This small molecule binds to this protein.
Small molecule (SMILES): C=CC1=C(C)/C(=C/c2[nH]c(/C=C3\N=C(/C=C4\NC(=O)C(C)=C4C=C)C(C)=C3CCC(=O)O)c(CCC(=O)O)c2C)NC1=O

Sequence of chain 1.A:
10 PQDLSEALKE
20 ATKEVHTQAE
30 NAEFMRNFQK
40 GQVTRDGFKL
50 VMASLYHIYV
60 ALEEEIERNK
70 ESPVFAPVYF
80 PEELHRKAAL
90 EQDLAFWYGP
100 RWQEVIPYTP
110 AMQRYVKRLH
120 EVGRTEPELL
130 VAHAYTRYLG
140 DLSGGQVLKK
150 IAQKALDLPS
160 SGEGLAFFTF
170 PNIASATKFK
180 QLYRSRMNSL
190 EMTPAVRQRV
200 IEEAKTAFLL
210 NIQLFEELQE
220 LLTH

Binding-site contacts:
Ligand atom CMB contacts residue PHE207 of chain 1.A at 3.2 Å (hydrophobic).
Ligand atom OB contacts residue ARG136 of chain 1.A at 2.9 Å (salt-bridge).
Ligand atom CMC contacts residue ASN210 of chain 1.A at 2.9 Å.
Ligand atom NB contacts residue ARG136 of chain 1.A at 3.5 Å (salt-bridge).
Ligand atom CAB contacts residue ARG136 of chain 1.A at 3.1 Å.
Ligand atom O1A contacts residue LEU147 of chain 1.A at 3.2 Å.
Ligand atom O2D contacts residue PHE166 of chain 1.A at 2.6 Å.
Ligand atom CMC contacts residue ARG136 of chain 1.A at 2.8 Å.
Ligand atom CGD contacts residue ASP140 of chain 1.A at 3.0 Å.
Ligand atom C4B contacts residue THR135 of chain 1.A at 2.8 Å.
Ligand atom CGA contacts residue GLN38 of chain 1.A at 3.3 Å.
Ligand atom CAC contacts residue VAL50 of chain 1.A at 3.4 Å (hydrophobic).
Ligand atom CAB contacts residue THR135 of chain 1.A at 3.1 Å.
Ligand atom CGA contacts residue LEU147 of chain 1.A at 3.0 Å (hydrophobic).
Ligand atom OB contacts residue ASP140 of chain 1.A at 3.3 Å (salt-bridge).
Ligand atom C2C contacts residue ASN210 of chain 1.A at 3.3 Å.
Ligand atom O1A contacts residue GLN38 of chain 1.A at 2.3 Å (h-bond).
Ligand atom C3B contacts residue THR135 of chain 1.A at 3.2 Å.
Ligand atom CBB contacts residue ARG136 of chain 1.A at 3.3 Å.
Ligand atom CMD contacts residue PHE167 of chain 1.A at 3.3 Å (hydrophobic).
Ligand atom CBC contacts residue SER53 of chain 1.A at 3.3 Å.
Ligand atom O2D contacts residue ASP140 of chain 1.A at 3.3 Å (salt-bridge).
Ligand atom CMC contacts residue ILE57 of chain 1.A at 3.1 Å (hydrophobic).
Ligand atom O1D contacts residue GLY143 of chain 1.A at 3.4 Å.
Ligand atom O2A contacts residue LEU147 of chain 1.A at 2.3 Å.
Ligand atom O1D contacts residue ASP140 of chain 1.A at 2.4 Å (salt-bridge).
Ligand atom CBA contacts residue LEU147 of chain 1.A at 3.4 Å (hydrophobic).
Ligand atom OC contacts residue ASN210 of chain 1.A at 2.4 Å (h-bond).
Ligand atom CBB contacts residue THR135 of chain 1.A at 2.7 Å.
Ligand atom O2A contacts residue GLY143 of chain 1.A at 2.6 Å (h-bond).
Ligand atom OC contacts residue ARG136 of chain 1.A at 2.3 Å (salt-bridge).
Ligand atom CBD contacts residue ASP140 of chain 1.A at 3.2 Å.
Ligand atom C2C contacts residue ARG136 of chain 1.A at 3.5 Å.
Ligand atom OB contacts residue THR135 of chain 1.A at 2.4 Å (h-bond).
Ligand atom C4B contacts residue ARG136 of chain 1.A at 3.4 Å.
Ligand atom O1D contacts residue GLY144 of chain 1.A at 2.4 Å.
Ligand atom C1C contacts residue ASN210 of chain 1.A at 3.1 Å.
Ligand atom C1C contacts residue ARG136 of chain 1.A at 2.9 Å.
Ligand atom CMB contacts residue ASN210 of chain 1.A at 3.3 Å.
Ligand atom CBC contacts residue LEU213 of chain 1.A at 3.2 Å (hydrophobic).